Binding-site contacts:
Ligand atom N5 contacts residue PHE283 of chain 1.D at 3.3 Å.
Ligand atom N16 contacts residue PHE283 of chain 1.D at 3.8 Å.
Ligand atom C7 contacts residue VAL232 of chain 1.D at 3.9 Å (hydrophobic).
Ligand atom C15 contacts residue GLN280 of chain 1.D at 3.9 Å.
Ligand atom C20 contacts residue VAL287 of chain 1.D at 3.8 Å (hydrophobic).
Ligand atom C22 contacts residue PHE283 of chain 1.D at 3.9 Å (hydrophobic).
Ligand atom C1 contacts residue MET267 of chain 1.D at 3.6 Å (hydrophobic).
Ligand atom C21 contacts residue PHE283 of chain 1.D at 3.8 Å (hydrophobic).
Ligand atom C9 contacts residue MET267 of chain 1.D at 3.9 Å (hydrophobic).
Ligand atom N4 contacts residue GLN280 of chain 1.D at 3.5 Å (h-bond).
Ligand atom C18 contacts residue LEU229 of chain 1.D at 3.9 Å (hydrophobic).
Ligand atom C9 contacts residue PHE283 of chain 1.D at 3.4 Å (hydrophobic).
Ligand atom N16 contacts residue PHE250 of chain 1.D at 3.7 Å.
Ligand atom O14 contacts residue PHE283 of chain 1.D at 3.5 Å.
Ligand atom C19 contacts residue THR239 of chain 1.D at 3.8 Å.
Ligand atom C15 contacts residue PHE283 of chain 1.D at 3.6 Å (hydrophobic).
Ligand atom C17 contacts residue PHE250 of chain 1.D at 3.8 Å (hydrophobic).
Ligand atom O14 contacts residue PHE250 of chain 1.D at 3.6 Å.
Ligand atom C21 contacts residue MET267 of chain 1.D at 3.8 Å (hydrophobic).
Ligand atom C22 contacts residue GLY279 of chain 1.D at 4.0 Å.
Ligand atom N2 contacts residue PHE283 of chain 1.D at 3.9 Å.
Ligand atom C17 contacts residue GLN280 of chain 1.D at 3.1 Å.
Ligand atom C10 contacts residue MET267 of chain 1.D at 3.8 Å (hydrophobic).
Ligand atom C11 contacts residue VAL232 of chain 1.D at 3.8 Å (hydrophobic).
Ligand atom C23 contacts residue VAL287 of chain 1.D at 3.9 Å (hydrophobic).
Ligand atom N16 contacts residue MET267 of chain 1.D at 4.0 Å.
Ligand atom C9 contacts residue PHE250 of chain 1.D at 3.8 Å (hydrophobic).
Ligand atom N2 contacts residue MET267 of chain 1.D at 4.1 Å.
Ligand atom C24 contacts residue GLY282 of chain 1.D at 3.8 Å.
Ligand atom N5 contacts residue MET267 of chain 1.D at 3.2 Å (h-bond).
Ligand atom C12 contacts residue LEU189 of chain 1.D at 3.9 Å (hydrophobic).
Ligand atom N4 contacts residue VAL232 of chain 1.D at 4.0 Å.
Ligand atom N4 contacts residue ILE246 of chain 1.D at 4.0 Å.
Ligand atom N16 contacts residue GLN280 of chain 1.D at 3.6 Å.
Ligand atom C24 contacts residue PHE283 of chain 1.D at 3.9 Å (hydrophobic).
Ligand atom C13 contacts residue PHE283 of chain 1.D at 3.7 Å (hydrophobic).
Ligand atom C1 contacts residue PHE283 of chain 1.D at 3.7 Å (hydrophobic).
Ligand atom C19 contacts residue ALA243 of chain 1.D at 3.8 Å (hydrophobic).
Ligand atom N8 contacts residue LEU189 of chain 1.D at 4.0 Å.
Ligand atom C11 contacts residue ILE246 of chain 1.D at 4.0 Å (hydrophobic).

This protein binds this small molecule.
Small molecule (SMILES): Cc1cc(C)n(CCNC(=O)Nc2ccnn2-c2ccccc2)n1

Sequence of chain 1.D:
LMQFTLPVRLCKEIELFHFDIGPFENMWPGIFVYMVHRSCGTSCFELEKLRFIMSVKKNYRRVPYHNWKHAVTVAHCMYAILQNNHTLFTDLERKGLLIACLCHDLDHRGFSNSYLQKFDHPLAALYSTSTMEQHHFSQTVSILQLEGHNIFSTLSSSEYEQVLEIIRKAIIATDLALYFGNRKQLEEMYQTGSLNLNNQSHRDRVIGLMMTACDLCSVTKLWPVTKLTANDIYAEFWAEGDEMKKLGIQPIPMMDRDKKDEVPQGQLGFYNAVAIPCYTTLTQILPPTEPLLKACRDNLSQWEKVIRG